Binding-site contacts:
Ligand atom BR contacts residue GLU77 of chain 1.E at 4.3 Å.
Ligand atom BR contacts residue PRO85 of chain 1.E at 3.6 Å.
Ligand atom BR contacts residue VAL81 of chain 1.E at 4.1 Å.
Ligand atom BR contacts residue PHE78 of chain 1.E at 3.5 Å.

A protein and the small-molecule ligand that binds it are described below.
Small molecule (SMILES): NCCCBr

Sequence of chain 1.E:
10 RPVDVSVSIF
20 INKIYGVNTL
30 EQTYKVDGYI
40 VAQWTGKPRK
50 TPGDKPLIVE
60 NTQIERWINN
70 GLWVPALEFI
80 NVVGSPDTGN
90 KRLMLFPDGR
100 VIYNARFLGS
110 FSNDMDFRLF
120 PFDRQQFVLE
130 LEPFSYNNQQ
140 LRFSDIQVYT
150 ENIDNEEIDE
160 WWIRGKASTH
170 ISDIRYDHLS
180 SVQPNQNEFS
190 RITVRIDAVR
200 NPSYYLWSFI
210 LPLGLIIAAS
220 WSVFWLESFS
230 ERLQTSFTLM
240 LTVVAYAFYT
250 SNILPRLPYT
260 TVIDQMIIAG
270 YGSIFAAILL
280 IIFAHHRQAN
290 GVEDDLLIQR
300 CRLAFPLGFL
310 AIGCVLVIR